Sequence of chain 1.A:
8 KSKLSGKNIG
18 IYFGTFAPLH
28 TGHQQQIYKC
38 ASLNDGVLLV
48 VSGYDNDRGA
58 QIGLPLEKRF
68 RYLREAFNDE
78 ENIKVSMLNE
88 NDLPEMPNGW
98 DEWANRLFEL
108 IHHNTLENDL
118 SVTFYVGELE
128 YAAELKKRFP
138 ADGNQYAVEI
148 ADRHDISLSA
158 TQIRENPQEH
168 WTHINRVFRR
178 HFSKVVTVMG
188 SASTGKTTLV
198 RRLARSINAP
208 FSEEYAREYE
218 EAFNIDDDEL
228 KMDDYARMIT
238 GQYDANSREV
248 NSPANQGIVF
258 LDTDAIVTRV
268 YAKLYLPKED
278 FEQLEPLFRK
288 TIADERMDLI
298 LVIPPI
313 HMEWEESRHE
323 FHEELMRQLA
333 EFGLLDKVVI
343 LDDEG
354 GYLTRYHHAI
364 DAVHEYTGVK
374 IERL

This small molecule binds to this protein.
Small molecule (SMILES): Nc1ncnc2c1ncn2[C@@H]1O[C@H](CO[P](=O)(O)O[P](=O)(O)NP(=O)(O)O)[C@@H](O)[C@H]1O

Binding-site contacts:
Ligand atom N3 contacts residue NAD1 of chain 1.D at 1.0 Å (h-bond).
Ligand atom C8 contacts residue SER244 of chain 1.A at 2.9 Å.
Ligand atom O3' contacts residue ARG177 of chain 1.A at 2.5 Å (salt-bridge).
Ligand atom O2A contacts residue NAD1 of chain 1.D at 1.9 Å (h-bond).
Ligand atom C3' contacts residue ARG177 of chain 1.A at 3.1 Å.
Ligand atom N7 contacts residue NAD1 of chain 1.D at 0.8 Å (h-bond).
Ligand atom O1B contacts residue ARG177 of chain 1.A at 2.7 Å (salt-bridge).
Ligand atom O2' contacts residue ARG293 of chain 1.A at 3.2 Å (salt-bridge).
Ligand atom N7 contacts residue TYR240 of chain 1.A at 3.1 Å.
Ligand atom O4' contacts residue ARG177 of chain 1.A at 3.4 Å (salt-bridge).
Ligand atom O3' contacts residue NAD1 of chain 1.D at 2.5 Å (h-bond).
Ligand atom N9 contacts residue NAD1 of chain 1.D at 0.4 Å (h-bond).
Ligand atom O2B contacts residue LYS65 of chain 1.A at 2.5 Å.
Ligand atom C1' contacts residue NAD1 of chain 1.D at 0.7 Å.
Ligand atom PB contacts residue NAD1 of chain 1.D at 3.0 Å.
Ligand atom N7 contacts residue SER244 of chain 1.A at 3.1 Å (h-bond).
Ligand atom N6 contacts residue NAD1 of chain 1.D at 0.8 Å (h-bond).
Ligand atom O2' contacts residue NAD1 of chain 1.D at 2.4 Å.
Ligand atom C5' contacts residue NAD1 of chain 1.D at 1.1 Å.
Ligand atom PA contacts residue NAD1 of chain 1.D at 2.6 Å.
Ligand atom C2 contacts residue NAD1 of chain 1.D at 1.1 Å.
Ligand atom O2' contacts residue ARG177 of chain 1.A at 3.0 Å (salt-bridge).
Ligand atom N1 contacts residue ARG293 of chain 1.A at 3.4 Å (salt-bridge).
Ligand atom N6 contacts residue GLU292 of chain 1.A at 3.4 Å.
Ligand atom O3G contacts residue LYS65 of chain 1.A at 3.1 Å (salt-bridge).
Ligand atom C5 contacts residue NAD1 of chain 1.D at 0.4 Å.
Ligand atom C6 contacts residue NAD1 of chain 1.D at 0.4 Å.
Ligand atom O5' contacts residue NAD1 of chain 1.D at 1.3 Å (h-bond).
Ligand atom C4' contacts residue NAD1 of chain 1.D at 0.9 Å.
Ligand atom O1B contacts residue NAD1 of chain 1.D at 2.1 Å (h-bond).
Ligand atom C8 contacts residue NAD1 of chain 1.D at 0.6 Å.
Ligand atom C4' contacts residue ARG177 of chain 1.A at 3.0 Å.
Ligand atom O4' contacts residue NAD1 of chain 1.D at 0.7 Å.
Ligand atom C2' contacts residue NAD1 of chain 1.D at 1.2 Å.
Ligand atom C8 contacts residue TYR240 of chain 1.A at 3.0 Å (hydrophobic).
Ligand atom N1 contacts residue NAD1 of chain 1.D at 0.7 Å (h-bond).
Ligand atom C4 contacts residue NAD1 of chain 1.D at 0.5 Å.
Ligand atom O3A contacts residue NAD1 of chain 1.D at 3.1 Å (h-bond).
Ligand atom C2 contacts residue ARG293 of chain 1.A at 3.2 Å.
Ligand atom C3' contacts residue NAD1 of chain 1.D at 1.3 Å.